Binding-site contacts:
Ligand atom O5 contacts residue GLY336 of chain 1.A at 4.4 Å.
Ligand atom C4 contacts residue ASN341 of chain 1.A at 4.2 Å.
Ligand atom O6 contacts residue PRO335 of chain 1.A at 3.6 Å.
Ligand atom O4 contacts residue PRO335 of chain 1.A at 4.4 Å.
Ligand atom C3 contacts residue ASN341 of chain 1.A at 3.8 Å.
Ligand atom C6 contacts residue GLY336 of chain 1.A at 3.3 Å.
Ligand atom C5 contacts residue SER338 of chain 1.A at 3.7 Å.
Ligand atom C2 contacts residue ASN341 of chain 1.A at 2.4 Å.
Ligand atom C7 contacts residue ASN341 of chain 1.A at 3.0 Å.
Ligand atom C1 contacts residue GLY336 of chain 1.A at 4.4 Å.
Ligand atom O6 contacts residue ALA334 of chain 1.A at 4.2 Å.
Ligand atom C8 contacts residue ILE344 of chain 1.A at 4.0 Å (hydrophobic).
Ligand atom C6 contacts residue ALA334 of chain 1.A at 4.2 Å (hydrophobic).
Ligand atom C5 contacts residue ASN341 of chain 1.A at 3.8 Å.
Ligand atom O7 contacts residue ASN341 of chain 1.A at 2.8 Å (h-bond).
Ligand atom O5 contacts residue ASN341 of chain 1.A at 2.5 Å (h-bond).
Ligand atom C6 contacts residue PHE337 of chain 1.A at 4.4 Å (hydrophobic).
Ligand atom C6 contacts residue PRO335 of chain 1.A at 3.8 Å (hydrophobic).
Ligand atom N2 contacts residue ASN341 of chain 1.A at 2.8 Å (h-bond).
Ligand atom C8 contacts residue ASN341 of chain 1.A at 4.2 Å.
Ligand atom C1 contacts residue SER338 of chain 1.A at 3.9 Å.
Ligand atom C5 contacts residue GLY336 of chain 1.A at 3.6 Å.
Ligand atom C6 contacts residue ASN341 of chain 1.A at 4.5 Å.
Ligand atom O5 contacts residue SER338 of chain 1.A at 3.1 Å.
Ligand atom C6 contacts residue SER338 of chain 1.A at 3.7 Å.
Ligand atom C1 contacts residue ASN341 of chain 1.A at 1.4 Å.
Ligand atom O6 contacts residue GLY336 of chain 1.A at 4.0 Å.

Sequence of chain 1.A:
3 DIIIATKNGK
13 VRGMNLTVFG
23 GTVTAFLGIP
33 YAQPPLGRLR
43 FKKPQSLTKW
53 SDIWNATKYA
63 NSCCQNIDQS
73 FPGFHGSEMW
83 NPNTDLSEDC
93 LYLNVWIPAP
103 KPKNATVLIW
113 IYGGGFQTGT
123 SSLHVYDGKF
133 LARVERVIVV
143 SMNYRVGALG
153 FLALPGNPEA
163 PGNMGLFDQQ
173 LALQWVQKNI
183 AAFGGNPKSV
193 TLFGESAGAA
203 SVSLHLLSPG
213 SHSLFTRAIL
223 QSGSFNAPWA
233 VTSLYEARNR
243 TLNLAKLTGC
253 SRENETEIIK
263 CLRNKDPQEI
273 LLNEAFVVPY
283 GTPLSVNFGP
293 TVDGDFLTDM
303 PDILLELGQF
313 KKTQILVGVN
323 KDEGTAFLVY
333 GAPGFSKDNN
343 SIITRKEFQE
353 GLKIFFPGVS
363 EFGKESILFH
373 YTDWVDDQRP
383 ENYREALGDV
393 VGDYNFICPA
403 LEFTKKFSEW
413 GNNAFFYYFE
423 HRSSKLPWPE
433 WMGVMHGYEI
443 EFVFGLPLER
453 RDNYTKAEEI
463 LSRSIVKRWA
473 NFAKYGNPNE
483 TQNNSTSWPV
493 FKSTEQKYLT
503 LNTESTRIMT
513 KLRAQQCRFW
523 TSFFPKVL

This small molecule binds to this protein.
Small molecule (SMILES): CC(=O)N[C@H]1[C@H](O[C@H]2[C@H](O)[C@@H](NC(C)=O)CO[C@@H]2CO)O[C@H](CO)[C@@H](O)[C@@H]1O